Sequence of chain 1.D:
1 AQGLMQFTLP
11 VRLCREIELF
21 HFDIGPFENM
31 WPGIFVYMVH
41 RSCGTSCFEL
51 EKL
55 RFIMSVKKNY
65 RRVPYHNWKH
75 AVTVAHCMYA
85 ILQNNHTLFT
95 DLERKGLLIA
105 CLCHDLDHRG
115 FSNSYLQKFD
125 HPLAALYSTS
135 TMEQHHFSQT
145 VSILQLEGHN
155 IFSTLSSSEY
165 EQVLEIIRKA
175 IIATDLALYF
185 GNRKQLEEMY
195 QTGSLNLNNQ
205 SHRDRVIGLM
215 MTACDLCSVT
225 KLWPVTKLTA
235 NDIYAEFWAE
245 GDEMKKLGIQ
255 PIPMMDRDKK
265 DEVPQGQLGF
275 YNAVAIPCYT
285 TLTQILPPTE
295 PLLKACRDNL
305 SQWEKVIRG

Binding-site contacts:
Ligand atom N6 contacts residue LEU220 of chain 1.D at 3.7 Å.
Ligand atom C10 contacts residue PHE274 of chain 1.D at 3.8 Å (hydrophobic).
Ligand atom CL1 contacts residue SER222 of chain 1.D at 3.2 Å.
Ligand atom N3 contacts residue PHE241 of chain 1.D at 3.9 Å.
Ligand atom C1 contacts residue PHE274 of chain 1.D at 3.8 Å (hydrophobic).
Ligand atom N5 contacts residue MET258 of chain 1.D at 4.0 Å.
Ligand atom C29 contacts residue HIS70 of chain 1.D at 3.5 Å.
Ligand atom F20 contacts residue LEU180 of chain 1.D at 3.9 Å.
Ligand atom F20 contacts residue PHE184 of chain 1.D at 3.9 Å.
Ligand atom N7 contacts residue ILE237 of chain 1.D at 3.5 Å.
Ligand atom CL1 contacts residue LEU220 of chain 1.D at 3.3 Å.
Ligand atom C10 contacts residue PHE241 of chain 1.D at 4.0 Å (hydrophobic).
Ligand atom C11 contacts residue PHE274 of chain 1.D at 3.4 Å (hydrophobic).
Ligand atom O18 contacts residue GLN271 of chain 1.D at 2.8 Å (h-bond).
Ligand atom C1 contacts residue ILE237 of chain 1.D at 4.0 Å (hydrophobic).
Ligand atom C2 contacts residue PHE274 of chain 1.D at 3.6 Å (hydrophobic).
Ligand atom N6 contacts residue TYR69 of chain 1.D at 3.7 Å.
Ligand atom N7 contacts residue PHE274 of chain 1.D at 3.9 Å.
Ligand atom CL1 contacts residue VAL223 of chain 1.D at 4.0 Å.
Ligand atom C9 contacts residue PHE274 of chain 1.D at 3.9 Å (hydrophobic).
Ligand atom C13 contacts residue MET258 of chain 1.D at 3.9 Å (hydrophobic).
Ligand atom F22 contacts residue PHE184 of chain 1.D at 4.0 Å.
Ligand atom C11 contacts residue PHE241 of chain 1.D at 3.9 Å (hydrophobic).
Ligand atom C25 contacts residue LEU180 of chain 1.D at 4.0 Å (hydrophobic).
Ligand atom F20 contacts residue VAL278 of chain 1.D at 3.2 Å.
Ligand atom C9 contacts residue GLN271 of chain 1.D at 3.4 Å.
Ligand atom C13 contacts residue PHE274 of chain 1.D at 3.5 Å (hydrophobic).
Ligand atom N3 contacts residue PHE274 of chain 1.D at 3.3 Å.
Ligand atom CL1 contacts residue TYR69 of chain 1.D at 3.9 Å.
Ligand atom C11 contacts residue MET258 of chain 1.D at 3.5 Å (hydrophobic).
Ligand atom N6 contacts residue ILE237 of chain 1.D at 3.9 Å.
Ligand atom C29 contacts residue PHE241 of chain 1.D at 4.0 Å (hydrophobic).
Ligand atom C10 contacts residue GLN271 of chain 1.D at 3.3 Å.
Ligand atom CL1 contacts residue ILE237 of chain 1.D at 3.8 Å.
Ligand atom C24 contacts residue LEU180 of chain 1.D at 3.9 Å (hydrophobic).
Ligand atom C14 contacts residue MET258 of chain 1.D at 3.7 Å (hydrophobic).
Ligand atom C14 contacts residue PHE274 of chain 1.D at 3.5 Å (hydrophobic).
Ligand atom N5 contacts residue PHE241 of chain 1.D at 3.9 Å.
Ligand atom N5 contacts residue PHE274 of chain 1.D at 3.3 Å.
Ligand atom C8 contacts residue ILE237 of chain 1.D at 3.5 Å (hydrophobic).

The protein below binds the small molecule below.
Small molecule (SMILES): O=c1ccn(-c2cccc(OC(F)(F)F)c2)nc1-c1nc(Cl)[nH]c1-c1ccccc1